Sequence of chain 14.D:
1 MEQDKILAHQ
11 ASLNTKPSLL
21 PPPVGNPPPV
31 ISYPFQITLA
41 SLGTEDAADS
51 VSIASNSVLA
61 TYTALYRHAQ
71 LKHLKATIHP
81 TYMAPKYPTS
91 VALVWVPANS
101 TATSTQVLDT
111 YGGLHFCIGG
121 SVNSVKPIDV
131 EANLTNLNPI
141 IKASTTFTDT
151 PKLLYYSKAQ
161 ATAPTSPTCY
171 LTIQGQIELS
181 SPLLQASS

Sequence of chain 14.C:
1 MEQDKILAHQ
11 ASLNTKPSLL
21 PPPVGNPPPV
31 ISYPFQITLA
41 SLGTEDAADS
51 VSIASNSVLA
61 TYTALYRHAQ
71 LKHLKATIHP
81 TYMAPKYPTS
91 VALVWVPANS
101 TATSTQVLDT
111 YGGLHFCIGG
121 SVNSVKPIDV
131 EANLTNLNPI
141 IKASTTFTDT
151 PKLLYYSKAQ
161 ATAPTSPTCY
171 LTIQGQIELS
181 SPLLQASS

Sequence of chain 15.C:
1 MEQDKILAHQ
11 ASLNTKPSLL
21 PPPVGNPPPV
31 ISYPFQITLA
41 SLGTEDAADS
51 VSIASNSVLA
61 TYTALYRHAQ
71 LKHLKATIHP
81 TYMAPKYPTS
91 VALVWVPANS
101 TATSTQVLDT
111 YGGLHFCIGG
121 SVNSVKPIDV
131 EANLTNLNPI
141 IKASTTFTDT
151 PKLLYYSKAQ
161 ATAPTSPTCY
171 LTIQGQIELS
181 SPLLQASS

The small molecule below binds the protein below.
Small molecule (SMILES): O=c1ccn([C@@H]2O[C@H](CO[P](=O)(O)O[C@H]3[C@@H](O)[C@H](n4ccc(=O)[nH]c4=O)O[C@@H]3COP(=O)(O)O)[C@@H](O)[C@H]2O)c(=O)[nH]1

Binding-site contacts:
Ligand atom C2 contacts residue GLY113 of chain 14.C at 2.8 Å.
Ligand atom C4 contacts residue LEU93 of chain 14.C at 2.9 Å (hydrophobic).
Ligand atom N3 contacts residue LEU114 of chain 14.C at 2.9 Å (h-bond).
Ligand atom C5 contacts residue VAL94 of chain 14.C at 2.5 Å (hydrophobic).
Ligand atom C6 contacts residue VAL94 of chain 14.C at 1.8 Å (hydrophobic).
Ligand atom N1 contacts residue VAL94 of chain 14.C at 1.9 Å.
Ligand atom N3 contacts residue GLY113 of chain 14.C at 2.1 Å.
Ligand atom C5 contacts residue GLY112 of chain 14.C at 2.6 Å.
Ligand atom O2 contacts residue LEU93 of chain 14.C at 1.9 Å (h-bond).
Ligand atom OP2 contacts residue ASN133 of chain 14.C at 2.5 Å.
Ligand atom C4 contacts residue GLY113 of chain 14.C at 1.2 Å.
Ligand atom N3 contacts residue VAL94 of chain 14.C at 2.3 Å.
Ligand atom N1 contacts residue GLY112 of chain 14.C at 2.9 Å (h-bond).
Ligand atom C6 contacts residue GLY113 of chain 14.C at 1.8 Å.
Ligand atom O5' contacts residue ASN133 of chain 14.C at 2.9 Å (h-bond).
Ligand atom O4' contacts residue TRP95 of chain 14.C at 2.8 Å (h-bond).
Ligand atom C2 contacts residue LEU93 of chain 14.C at 2.0 Å (hydrophobic).
Ligand atom C5 contacts residue GLY113 of chain 14.C at 1.2 Å.
Ligand atom O2' contacts residue TRP95 of chain 14.C at 2.5 Å.
Ligand atom C6 contacts residue TYR111 of chain 14.C at 3.1 Å (hydrophobic).
Ligand atom O4 contacts residue GLY113 of chain 14.C at 2.0 Å.
Ligand atom N3 contacts residue LEU93 of chain 14.C at 1.6 Å (h-bond).
Ligand atom C6 contacts residue GLY112 of chain 14.C at 2.2 Å.
Ligand atom O4' contacts residue VAL94 of chain 14.C at 2.7 Å.
Ligand atom C4' contacts residue TRP95 of chain 14.C at 3.0 Å (hydrophobic).
Ligand atom C5 contacts residue THR110 of chain 14.C at 2.9 Å.
Ligand atom O2 contacts residue VAL94 of chain 14.C at 1.5 Å.
Ligand atom OP1 contacts residue ASN136 of chain 14.C at 2.4 Å (h-bond).
Ligand atom C1' contacts residue VAL94 of chain 14.C at 2.6 Å (hydrophobic).
Ligand atom C2 contacts residue VAL94 of chain 14.C at 1.7 Å (hydrophobic).
Ligand atom O4 contacts residue LEU114 of chain 14.C at 2.8 Å (h-bond).
Ligand atom C4 contacts residue VAL107 of chain 14.C at 2.6 Å (hydrophobic).
Ligand atom C1' contacts residue TRP95 of chain 14.C at 2.4 Å (hydrophobic).
Ligand atom N3 contacts residue VAL107 of chain 14.C at 2.9 Å.
Ligand atom C4 contacts residue LEU114 of chain 14.C at 2.8 Å (hydrophobic).
Ligand atom O4 contacts residue GLU131 of chain 14.C at 2.6 Å (salt-bridge).
Ligand atom O4 contacts residue VAL107 of chain 14.C at 1.8 Å.
Ligand atom C4 contacts residue VAL94 of chain 14.C at 2.8 Å (hydrophobic).
Ligand atom O3' contacts residue GLU131 of chain 14.C at 2.8 Å (salt-bridge).
Ligand atom N1 contacts residue GLY113 of chain 14.C at 2.8 Å.